This small molecule binds to this protein.
Small molecule (SMILES): CC(C)(O)CNC(=O)C[C@H]1CN(S(=O)(=O)c2ccc(F)cc2)c2ccc(C(O)(C(F)(F)F)C(F)(F)F)cc2S1

Binding-site contacts:
Ligand atom C18 contacts residue MET122 of chain 1.B at 3.5 Å (hydrophobic).
Ligand atom C18 contacts residue PHE145 of chain 1.B at 3.7 Å (hydrophobic).
Ligand atom S contacts residue MET122 of chain 1.B at 3.4 Å (h-bond).
Ligand atom O4 contacts residue HIS236 of chain 1.B at 2.9 Å.
Ligand atom F6 contacts residue MET115 of chain 1.B at 3.5 Å.
Ligand atom O1 contacts residue ARG121 of chain 1.B at 3.2 Å (salt-bridge).
Ligand atom F contacts residue ILE157 of chain 1.B at 3.4 Å.
Ligand atom C3 contacts residue LEU81 of chain 1.B at 3.8 Å (hydrophobic).
Ligand atom F1 contacts residue HIS236 of chain 1.B at 3.2 Å.
Ligand atom C6 contacts residue HIS80 of chain 1.B at 3.9 Å.
Ligand atom C16 contacts residue PHE145 of chain 1.B at 3.6 Å (hydrophobic).
Ligand atom F6 contacts residue LEU81 of chain 1.B at 3.5 Å.
Ligand atom C17 contacts residue PHE145 of chain 1.B at 3.5 Å (hydrophobic).
Ligand atom C13 contacts residue GLN43 of chain 1.B at 3.8 Å.
Ligand atom F contacts residue PHE158 of chain 1.B at 3.5 Å.
Ligand atom C12 contacts residue ARG121 of chain 1.B at 3.8 Å.
Ligand atom O3 contacts residue HIS80 of chain 1.B at 3.8 Å.
Ligand atom F3 contacts residue TRP74 of chain 1.B at 3.5 Å.
Ligand atom C18 contacts residue VAL133 of chain 1.B at 3.8 Å (hydrophobic).
Ligand atom C13 contacts residue ARG124 of chain 1.B at 3.7 Å.
Ligand atom F contacts residue MET122 of chain 1.B at 3.6 Å.
Ligand atom O2 contacts residue HIS80 of chain 1.B at 3.4 Å.
Ligand atom C13 contacts residue LEU44 of chain 1.B at 3.9 Å (hydrophobic).
Ligand atom C17 contacts residue MET122 of chain 1.B at 3.6 Å (hydrophobic).
Ligand atom C12 contacts residue GLN43 of chain 1.B at 3.9 Å.
Ligand atom F2 contacts residue ILE157 of chain 1.B at 3.4 Å.
Ligand atom F2 contacts residue ILE154 of chain 1.B at 3.4 Å.
Ligand atom O3 contacts residue PHE135 of chain 1.B at 3.7 Å.
Ligand atom F5 contacts residue LEU240 of chain 1.B at 3.7 Å.
Ligand atom C8 contacts residue VAL118 of chain 1.B at 3.8 Å (hydrophobic).
Ligand atom O2 contacts residue PHE135 of chain 1.B at 3.7 Å.
Ligand atom O4 contacts residue MET115 of chain 1.B at 3.6 Å.
Ligand atom F6 contacts residue LEU240 of chain 1.B at 3.4 Å.
Ligand atom O4 contacts residue ILE157 of chain 1.B at 3.2 Å.
Ligand atom C15 contacts residue PHE145 of chain 1.B at 3.6 Å (hydrophobic).
Ligand atom F4 contacts residue HIS236 of chain 1.B at 3.2 Å.
Ligand atom O3 contacts residue CYS77 of chain 1.B at 3.2 Å.
Ligand atom F1 contacts residue LEU153 of chain 1.B at 3.4 Å.
Ligand atom C5 contacts residue CYS77 of chain 1.B at 3.3 Å (hydrophobic).
Ligand atom F5 contacts residue TRP74 of chain 1.B at 3.2 Å.

Sequence of chain 1.B:
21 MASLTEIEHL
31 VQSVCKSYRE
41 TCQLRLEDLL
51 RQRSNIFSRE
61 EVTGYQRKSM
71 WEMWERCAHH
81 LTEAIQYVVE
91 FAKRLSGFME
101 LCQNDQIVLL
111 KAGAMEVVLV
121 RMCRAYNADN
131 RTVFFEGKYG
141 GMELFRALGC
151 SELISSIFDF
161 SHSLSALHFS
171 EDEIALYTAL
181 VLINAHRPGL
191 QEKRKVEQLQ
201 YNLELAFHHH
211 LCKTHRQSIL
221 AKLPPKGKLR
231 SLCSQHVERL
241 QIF